Binding-site contacts:
Ligand atom C contacts residue ASN376 of chain 3.A at 4.2 Å.
Ligand atom CG contacts residue HIS454 of chain 3.A at 4.4 Å.
Ligand atom O contacts residue HIS454 of chain 3.A at 4.4 Å.
Ligand atom OXT contacts residue ASN376 of chain 3.A at 3.4 Å (h-bond).
Ligand atom N contacts residue THR377 of chain 3.A at 3.2 Å (h-bond).
Ligand atom O contacts residue ARG390 of chain 3.A at 3.5 Å (salt-bridge).
Ligand atom C contacts residue THR386 of chain 3.A at 3.6 Å.
Ligand atom CB contacts residue ARG390 of chain 3.A at 4.3 Å.
Ligand atom O contacts residue THR377 of chain 3.A at 4.0 Å.
Ligand atom O contacts residue THR374 of chain 3.A at 2.7 Å (h-bond).
Ligand atom CG contacts residue ARG390 of chain 3.A at 4.4 Å.
Ligand atom CB contacts residue HIS454 of chain 3.A at 3.4 Å.
Ligand atom N contacts residue GLU451 of chain 3.A at 3.0 Å (salt-bridge).
Ligand atom CD1 contacts residue LEU389 of chain 3.A at 4.0 Å (hydrophobic).
Ligand atom OXT contacts residue TYR375 of chain 3.A at 2.7 Å (h-bond).
Ligand atom CA contacts residue HIS454 of chain 3.A at 4.3 Å.
Ligand atom O contacts residue ASN376 of chain 3.A at 4.2 Å.
Ligand atom CD1 contacts residue GLU451 of chain 3.A at 3.6 Å.
Ligand atom CA contacts residue GLU451 of chain 3.A at 4.0 Å.
Ligand atom C contacts residue THR377 of chain 3.A at 3.4 Å.
Ligand atom CD1 contacts residue PHE447 of chain 3.A at 4.3 Å (hydrophobic).
Ligand atom C contacts residue THR374 of chain 3.A at 3.5 Å.
Ligand atom OXT contacts residue THR377 of chain 3.A at 3.6 Å.
Ligand atom CD2 contacts residue HIS454 of chain 3.A at 3.9 Å.
Ligand atom CA contacts residue THR377 of chain 3.A at 3.2 Å.
Ligand atom OXT contacts residue THR374 of chain 3.A at 3.4 Å (h-bond).
Ligand atom OXT contacts residue THR386 of chain 3.A at 4.4 Å.
Ligand atom C contacts residue HIS454 of chain 3.A at 4.3 Å.
Ligand atom CA contacts residue THR386 of chain 3.A at 4.2 Å.
Ligand atom O contacts residue TYR375 of chain 3.A at 3.9 Å.
Ligand atom CD2 contacts residue VAL455 of chain 3.A at 4.0 Å (hydrophobic).
Ligand atom CD2 contacts residue TRP444 of chain 3.A at 4.1 Å (hydrophobic).
Ligand atom CD2 contacts residue GLU451 of chain 3.A at 3.9 Å.
Ligand atom N contacts residue ARG448 of chain 3.A at 4.5 Å.
Ligand atom O contacts residue THR386 of chain 3.A at 2.5 Å (h-bond).
Ligand atom O contacts residue LEU373 of chain 3.A at 4.3 Å.
Ligand atom CD1 contacts residue TRP444 of chain 3.A at 4.0 Å (hydrophobic).
Ligand atom C contacts residue TYR375 of chain 3.A at 3.7 Å (hydrophobic).
Ligand atom CG contacts residue LEU389 of chain 3.A at 4.4 Å (hydrophobic).
Ligand atom N contacts residue HIS454 of chain 3.A at 4.5 Å.

A small-molecule ligand and the protein it binds are described below.
Small molecule (SMILES): CC(C)C[C@H](N)C(=O)O

Sequence of chain 3.A:
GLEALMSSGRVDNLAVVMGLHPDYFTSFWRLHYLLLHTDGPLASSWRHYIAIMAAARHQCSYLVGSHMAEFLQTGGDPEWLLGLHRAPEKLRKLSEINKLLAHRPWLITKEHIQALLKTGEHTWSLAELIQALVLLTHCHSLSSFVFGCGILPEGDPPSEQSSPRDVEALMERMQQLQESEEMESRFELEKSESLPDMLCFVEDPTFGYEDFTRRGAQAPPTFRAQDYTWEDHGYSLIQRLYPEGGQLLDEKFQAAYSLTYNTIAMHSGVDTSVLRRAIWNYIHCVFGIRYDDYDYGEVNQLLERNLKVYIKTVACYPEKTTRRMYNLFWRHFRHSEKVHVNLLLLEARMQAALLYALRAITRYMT